Binding-site contacts:
Ligand atom C5 contacts residue ASN155 of chain 3.A at 3.7 Å.
Ligand atom C7 contacts residue ASN155 of chain 3.A at 4.0 Å.
Ligand atom C4 contacts residue ASN155 of chain 3.A at 4.2 Å.
Ligand atom N2 contacts residue ASN155 of chain 3.A at 2.9 Å (h-bond).
Ligand atom C3 contacts residue ASN155 of chain 3.A at 3.8 Å.
Ligand atom C2 contacts residue ASN155 of chain 3.A at 2.5 Å.
Ligand atom C1 contacts residue ASN155 of chain 3.A at 1.4 Å.
Ligand atom O5 contacts residue ASN155 of chain 3.A at 2.4 Å (h-bond).

A small-molecule ligand and the protein it binds are described below.
Small molecule (SMILES): CC(=O)N[C@@H]1[C@@H](O)[C@H](O)[C@@H](CO)O[C@H]1O

Sequence of chain 3.A:
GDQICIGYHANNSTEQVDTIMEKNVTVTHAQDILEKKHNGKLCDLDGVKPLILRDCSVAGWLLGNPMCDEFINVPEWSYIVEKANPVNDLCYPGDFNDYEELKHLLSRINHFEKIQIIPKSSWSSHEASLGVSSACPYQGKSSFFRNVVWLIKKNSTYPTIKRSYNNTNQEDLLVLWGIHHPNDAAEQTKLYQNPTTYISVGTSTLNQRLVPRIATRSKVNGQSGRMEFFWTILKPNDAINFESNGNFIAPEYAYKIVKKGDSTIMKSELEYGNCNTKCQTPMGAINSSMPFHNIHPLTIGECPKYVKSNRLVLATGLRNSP